Sequence of chain 1.M:
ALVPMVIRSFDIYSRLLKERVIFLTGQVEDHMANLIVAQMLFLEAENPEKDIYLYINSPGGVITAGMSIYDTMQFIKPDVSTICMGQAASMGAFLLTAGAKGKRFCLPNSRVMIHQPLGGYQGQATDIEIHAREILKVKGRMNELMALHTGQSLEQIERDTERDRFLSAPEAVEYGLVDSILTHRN

This protein binds this small molecule.
Small molecule (SMILES): CC(C)C[C@H](NC(=O)OCc1ccccc1)C(=O)N[C@@H](Cc1ccc(O)cc1)[C@H](C)O

Binding-site contacts:
Ligand atom C18 contacts residue SER97 of chain 1.M at 3.2 Å.
Ligand atom C6 contacts residue ILE142 of chain 1.M at 3.7 Å (hydrophobic).
Ligand atom O1 contacts residue LEU125 of chain 1.M at 3.2 Å (h-bond).
Ligand atom C23 contacts residue MET149 of chain 1.M at 3.5 Å (hydrophobic).
Ligand atom C4 contacts residue GOL1 of chain 1.WA at 3.5 Å.
Ligand atom C20 contacts residue HIS122 of chain 1.M at 3.6 Å.
Ligand atom O4 contacts residue GLY67 of chain 1.M at 3.5 Å.
Ligand atom N1 contacts residue LEU125 of chain 1.M at 2.8 Å (h-bond).
Ligand atom O4 contacts residue MET98 of chain 1.M at 3.2 Å (h-bond).
Ligand atom C6 contacts residue GOL1 of chain 1.WA at 3.7 Å.
Ligand atom O4 contacts residue HIS122 of chain 1.M at 3.5 Å (h-bond).
Ligand atom C15 contacts residue HIS122 of chain 1.M at 3.3 Å.
Ligand atom O4 contacts residue SER97 of chain 1.M at 2.1 Å (h-bond).
Ligand atom N2 contacts residue SER97 of chain 1.M at 3.5 Å (h-bond).
Ligand atom C16 contacts residue SER97 of chain 1.M at 1.4 Å.
Ligand atom C21 contacts residue MET149 of chain 1.M at 3.7 Å (hydrophobic).
Ligand atom O2 contacts residue ILE70 of chain 1.M at 2.9 Å (h-bond).
Ligand atom C9 contacts residue GLY68 of chain 1.M at 3.3 Å.
Ligand atom N2 contacts residue GLY68 of chain 1.M at 3.0 Å (h-bond).
Ligand atom O4 contacts residue GLY68 of chain 1.M at 3.2 Å (h-bond).
Ligand atom C23 contacts residue HIS122 of chain 1.M at 3.6 Å.
Ligand atom C24 contacts residue LEU125 of chain 1.M at 3.7 Å (hydrophobic).
Ligand atom O3 contacts residue LEU125 of chain 1.M at 3.0 Å (h-bond).
Ligand atom O5 contacts residue MET149 of chain 1.M at 3.1 Å.
Ligand atom C16 contacts residue HIS122 of chain 1.M at 2.4 Å.
Ligand atom C19 contacts residue SER97 of chain 1.M at 3.6 Å.
Ligand atom C24 contacts residue HIS122 of chain 1.M at 1.3 Å.
Ligand atom C22 contacts residue HIS122 of chain 1.M at 3.3 Å.
Ligand atom C16 contacts residue MET98 of chain 1.M at 3.6 Å (hydrophobic).
Ligand atom C5 contacts residue GOL1 of chain 1.WA at 3.4 Å.
Ligand atom C17 contacts residue MET98 of chain 1.M at 3.5 Å (hydrophobic).
Ligand atom C15 contacts residue SER97 of chain 1.M at 2.3 Å.
Ligand atom C1 contacts residue LEU125 of chain 1.M at 3.5 Å (hydrophobic).
Ligand atom C10 contacts residue GLY68 of chain 1.M at 3.6 Å.
Ligand atom C17 contacts residue SER97 of chain 1.M at 2.7 Å.
Ligand atom O2 contacts residue VAL69 of chain 1.M at 3.6 Å.
Ligand atom O3 contacts residue PRO124 of chain 1.M at 3.2 Å.
Ligand atom C8 contacts residue ILE142 of chain 1.M at 3.7 Å (hydrophobic).
Ligand atom C24 contacts residue SER97 of chain 1.M at 2.5 Å.
Ligand atom C2 contacts residue ILE70 of chain 1.M at 3.7 Å (hydrophobic).